Binding-site contacts:
Ligand atom O7 contacts residue GLN801 of chain 1.B at 4.0 Å.
Ligand atom O5 contacts residue SER800 of chain 1.B at 4.1 Å.
Ligand atom C2 contacts residue SER800 of chain 1.B at 4.0 Å.
Ligand atom C7 contacts residue ASN798 of chain 1.B at 3.6 Å.
Ligand atom O7 contacts residue ASN798 of chain 1.B at 4.0 Å.
Ligand atom C8 contacts residue ASN925 of chain 1.B at 4.3 Å.
Ligand atom C1 contacts residue SER800 of chain 1.B at 4.3 Å.
Ligand atom C1 contacts residue ASN798 of chain 1.B at 1.4 Å.
Ligand atom C5 contacts residue ASN798 of chain 1.B at 3.7 Å.
Ligand atom C3 contacts residue ASN798 of chain 1.B at 3.8 Å.
Ligand atom C2 contacts residue ASN798 of chain 1.B at 2.5 Å.
Ligand atom O5 contacts residue ASN798 of chain 1.B at 2.4 Å (h-bond).
Ligand atom C4 contacts residue ASN798 of chain 1.B at 4.3 Å.
Ligand atom N2 contacts residue ASN798 of chain 1.B at 2.8 Å (h-bond).
Ligand atom O7 contacts residue SER800 of chain 1.B at 3.8 Å.
Ligand atom C6 contacts residue ASN798 of chain 1.B at 4.5 Å.
Ligand atom C8 contacts residue GLY929 of chain 1.B at 4.5 Å.

This small molecule binds to this protein.
Small molecule (SMILES): CC(=O)N[C@H]1[C@H](O[C@H]2[C@H](O)[C@@H](NC(C)=O)CO[C@@H]2CO)O[C@H](CO)[C@@H](O)[C@@H]1O

Sequence of chain 1.B:
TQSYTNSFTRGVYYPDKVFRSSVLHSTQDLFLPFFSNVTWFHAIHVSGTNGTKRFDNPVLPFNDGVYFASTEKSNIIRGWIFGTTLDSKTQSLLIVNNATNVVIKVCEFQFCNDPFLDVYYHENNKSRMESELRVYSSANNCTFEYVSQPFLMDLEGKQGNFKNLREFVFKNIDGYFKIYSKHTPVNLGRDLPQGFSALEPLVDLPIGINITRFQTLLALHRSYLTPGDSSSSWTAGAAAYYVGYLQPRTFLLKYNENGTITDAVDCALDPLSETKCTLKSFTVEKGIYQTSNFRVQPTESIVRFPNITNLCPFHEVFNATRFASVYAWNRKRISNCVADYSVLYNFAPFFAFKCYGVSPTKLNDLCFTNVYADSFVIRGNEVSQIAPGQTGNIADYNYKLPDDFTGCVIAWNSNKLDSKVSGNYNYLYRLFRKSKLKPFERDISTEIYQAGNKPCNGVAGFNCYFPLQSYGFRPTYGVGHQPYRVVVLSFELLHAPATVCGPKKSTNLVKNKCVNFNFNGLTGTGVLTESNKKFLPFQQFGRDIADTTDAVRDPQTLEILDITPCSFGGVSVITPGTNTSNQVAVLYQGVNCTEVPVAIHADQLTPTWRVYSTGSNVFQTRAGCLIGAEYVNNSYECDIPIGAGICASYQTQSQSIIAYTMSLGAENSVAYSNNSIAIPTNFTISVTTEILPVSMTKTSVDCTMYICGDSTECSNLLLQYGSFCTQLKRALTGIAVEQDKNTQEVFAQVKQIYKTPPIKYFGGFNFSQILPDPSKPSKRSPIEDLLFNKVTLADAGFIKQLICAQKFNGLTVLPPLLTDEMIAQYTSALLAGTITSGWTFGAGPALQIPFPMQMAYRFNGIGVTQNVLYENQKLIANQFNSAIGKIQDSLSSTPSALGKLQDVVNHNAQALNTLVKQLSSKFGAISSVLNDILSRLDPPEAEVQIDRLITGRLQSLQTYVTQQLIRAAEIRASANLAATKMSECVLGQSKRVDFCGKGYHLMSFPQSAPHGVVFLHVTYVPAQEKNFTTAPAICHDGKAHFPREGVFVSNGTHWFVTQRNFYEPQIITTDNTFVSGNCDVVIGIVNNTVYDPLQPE